Binding-site contacts:
Ligand atom C5' contacts residue GLY44 of chain 1.B at 4.0 Å.
Ligand atom C6 contacts residue ALA71 of chain 1.B at 3.6 Å (hydrophobic).
Ligand atom O3G contacts residue ARG186 of chain 1.B at 3.2 Å.
Ligand atom PB contacts residue ASP200 of chain 1.B at 3.4 Å.
Ligand atom O2B contacts residue ASN187 of chain 1.B at 3.3 Å (h-bond).
Ligand atom O1A contacts residue VAL51 of chain 1.B at 3.5 Å.
Ligand atom O1G contacts residue ASN187 of chain 1.B at 3.5 Å (h-bond).
Ligand atom N3 contacts residue LEU43 of chain 1.B at 3.8 Å.
Ligand atom O2A contacts residue ASP200 of chain 1.B at 2.9 Å (salt-bridge).
Ligand atom O3G contacts residue ASN187 of chain 1.B at 2.9 Å (h-bond).
Ligand atom N7 contacts residue VAL51 of chain 1.B at 4.0 Å.
Ligand atom C4' contacts residue GLY44 of chain 1.B at 3.6 Å.
Ligand atom O3A contacts residue ASP200 of chain 1.B at 3.1 Å (salt-bridge).
Ligand atom N7 contacts residue LEU189 of chain 1.B at 3.6 Å.
Ligand atom N1 contacts residue ALA123 of chain 1.B at 3.1 Å (h-bond).
Ligand atom C2 contacts residue ALA123 of chain 1.B at 3.1 Å (hydrophobic).
Ligand atom C2 contacts residue LEU43 of chain 1.B at 3.6 Å (hydrophobic).
Ligand atom O2' contacts residue LEU189 of chain 1.B at 4.0 Å.
Ligand atom C8 contacts residue VAL51 of chain 1.B at 3.8 Å (hydrophobic).
Ligand atom N1 contacts residue ALA71 of chain 1.B at 3.8 Å.
Ligand atom PG contacts residue ASN187 of chain 1.B at 3.7 Å.
Ligand atom N6 contacts residue GLU121 of chain 1.B at 2.8 Å (salt-bridge).
Ligand atom O1G contacts residue ASP200 of chain 1.B at 3.8 Å.
Ligand atom N6 contacts residue ALA71 of chain 1.B at 3.5 Å.
Ligand atom PA contacts residue ASP200 of chain 1.B at 3.6 Å.
Ligand atom C6 contacts residue LEU189 of chain 1.B at 3.6 Å (hydrophobic).
Ligand atom C2 contacts residue TYR122 of chain 1.B at 3.9 Å (hydrophobic).
Ligand atom C5 contacts residue LEU189 of chain 1.B at 3.5 Å (hydrophobic).
Ligand atom O1A contacts residue LYS73 of chain 1.B at 3.6 Å.
Ligand atom C5' contacts residue VAL51 of chain 1.B at 3.5 Å (hydrophobic).
Ligand atom N6 contacts residue VAL120 of chain 1.B at 3.5 Å.
Ligand atom N3 contacts residue ALA123 of chain 1.B at 3.9 Å.
Ligand atom O2B contacts residue ASP200 of chain 1.B at 2.8 Å (salt-bridge).
Ligand atom O4' contacts residue VAL51 of chain 1.B at 3.8 Å.
Ligand atom N6 contacts residue LEU189 of chain 1.B at 3.6 Å.
Ligand atom O4' contacts residue GLY44 of chain 1.B at 3.5 Å.
Ligand atom N1 contacts residue TYR122 of chain 1.B at 3.9 Å.
Ligand atom O4' contacts residue LEU43 of chain 1.B at 3.5 Å (h-bond).
Ligand atom O1G contacts residue ASP182 of chain 1.B at 3.7 Å.
Ligand atom C6 contacts residue GLU121 of chain 1.B at 3.9 Å.

Sequence of chain 1.B:
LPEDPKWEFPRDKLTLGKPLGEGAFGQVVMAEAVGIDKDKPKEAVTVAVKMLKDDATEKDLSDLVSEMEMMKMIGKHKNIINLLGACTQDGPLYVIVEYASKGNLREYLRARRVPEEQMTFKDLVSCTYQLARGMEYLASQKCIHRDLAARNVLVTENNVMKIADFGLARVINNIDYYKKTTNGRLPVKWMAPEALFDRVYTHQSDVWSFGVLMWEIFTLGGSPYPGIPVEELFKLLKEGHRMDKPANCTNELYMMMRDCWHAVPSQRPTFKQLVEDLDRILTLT

The protein below binds the small molecule below.
Small molecule (SMILES): Nc1ncnc2c1ncn2[C@@H]1O[C@H](CO[P](=O)(O)O[P](=O)(O)NP(=O)(O)O)[C@@H](O)[C@H]1O